Binding-site contacts:
Ligand atom C18 contacts residue ASN157 of chain 4.C at 3.7 Å.
Ligand atom C8 contacts residue ASN157 of chain 4.C at 4.0 Å.
Ligand atom C6 contacts residue GLN96 of chain 4.C at 4.0 Å.
Ligand atom C4 contacts residue ILE99 of chain 4.C at 4.2 Å (hydrophobic).
Ligand atom C14 contacts residue ASN157 of chain 4.C at 3.7 Å.
Ligand atom C10 contacts residue GLN96 of chain 4.C at 4.1 Å.
Ligand atom C5 contacts residue TYR103 of chain 4.C at 3.9 Å (hydrophobic).
Ligand atom C7 contacts residue ASN157 of chain 4.C at 3.5 Å.
Ligand atom N3 contacts residue ILE124 of chain 4.C at 4.0 Å.
Ligand atom C22 contacts residue GLU90 of chain 4.C at 3.3 Å.
Ligand atom C18 contacts residue ASN154 of chain 4.C at 3.7 Å.
Ligand atom C9 contacts residue GLU90 of chain 4.C at 3.0 Å.
Ligand atom C24 contacts residue GLU120 of chain 4.C at 3.3 Å.
Ligand atom C24 contacts residue ILE124 of chain 4.C at 3.5 Å (hydrophobic).
Ligand atom C22 contacts residue THR89 of chain 4.C at 4.1 Å.
Ligand atom C12 contacts residue GLU90 of chain 4.C at 2.9 Å.
Ligand atom C23 contacts residue TYR93 of chain 4.C at 3.8 Å (hydrophobic).
Ligand atom C1 contacts residue ASN157 of chain 4.C at 3.8 Å.
Ligand atom C16 contacts residue GLU120 of chain 4.C at 3.8 Å.
Ligand atom C18 contacts residue PHE162 of chain 4.A at 4.1 Å (hydrophobic).
Ligand atom C10 contacts residue GLU90 of chain 4.C at 2.8 Å.
Ligand atom C13 contacts residue GLU90 of chain 4.C at 3.6 Å.
Ligand atom C17 contacts residue ASN154 of chain 4.C at 4.2 Å.
Ligand atom C13 contacts residue ASN157 of chain 4.C at 4.1 Å.
Ligand atom C11 contacts residue GLU90 of chain 4.C at 2.8 Å.
Ligand atom N3 contacts residue ASN154 of chain 4.C at 3.7 Å.
Ligand atom C19 contacts residue ASN157 of chain 4.C at 2.8 Å.
Ligand atom C25 contacts residue ASN154 of chain 4.C at 3.3 Å.
Ligand atom C25 contacts residue ALA153 of chain 4.C at 3.2 Å (hydrophobic).
Ligand atom C8 contacts residue GLU90 of chain 4.C at 3.5 Å.
Ligand atom C23 contacts residue GLU90 of chain 4.C at 3.5 Å.
Ligand atom C25 contacts residue ILE124 of chain 4.C at 3.6 Å (hydrophobic).
Ligand atom C7 contacts residue GLU90 of chain 4.C at 4.2 Å.
Ligand atom N3 contacts residue GLU120 of chain 4.C at 4.2 Å.
Ligand atom C4 contacts residue TYR103 of chain 4.C at 3.4 Å (hydrophobic).
Ligand atom C22 contacts residue TRP61 of chain 4.C at 3.6 Å (hydrophobic).
Ligand atom C15 contacts residue TYR123 of chain 4.C at 4.0 Å (hydrophobic).
Ligand atom N2 contacts residue GLU90 of chain 4.C at 3.0 Å (salt-bridge).
Ligand atom C2 contacts residue ASN157 of chain 4.C at 3.7 Å.
Ligand atom C24 contacts residue ASN154 of chain 4.C at 4.1 Å.

Sequence of chain 4.A:
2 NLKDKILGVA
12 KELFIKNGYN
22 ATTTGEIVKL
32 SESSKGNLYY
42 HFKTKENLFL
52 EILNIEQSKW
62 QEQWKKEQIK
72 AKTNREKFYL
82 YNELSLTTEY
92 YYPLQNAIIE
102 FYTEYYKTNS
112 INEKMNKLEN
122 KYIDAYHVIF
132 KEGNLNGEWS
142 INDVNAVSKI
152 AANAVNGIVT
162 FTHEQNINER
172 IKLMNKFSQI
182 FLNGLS

A small-molecule ligand and the protein it binds are described below.
Small molecule (SMILES): CN(C)c1ccc(C(=C2C=CC(=[N+](C)C)C=C2)c2ccccc2)cc1

Sequence of chain 4.C:
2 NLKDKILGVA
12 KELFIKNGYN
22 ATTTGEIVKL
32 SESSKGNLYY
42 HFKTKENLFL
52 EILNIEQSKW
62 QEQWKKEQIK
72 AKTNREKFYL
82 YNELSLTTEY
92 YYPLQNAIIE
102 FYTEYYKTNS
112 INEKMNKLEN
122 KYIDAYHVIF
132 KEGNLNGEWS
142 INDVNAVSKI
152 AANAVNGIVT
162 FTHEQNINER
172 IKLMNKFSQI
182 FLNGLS